This small molecule binds to this protein.
Small molecule (SMILES): CC(=O)N[C@H]1[C@H](O[C@H]2[C@H](O)[C@@H](NC(C)=O)CO[C@@H]2CO[C@@H]2O[C@@H](C)[C@@H](O)[C@@H](O)[C@@H]2O)O[C@H](CO)[C@@H](O[C@@H]2O[C@H](CO)[C@@H](O)[C@H](O[C@@H]3O[C@H](CO)[C@@H](O)[C@H](O)[C@@H]3O)[C@@H]2O)[C@@H]1O

Binding-site contacts:
Ligand atom C1 contacts residue TRP138 of chain 24.E at 3.9 Å (hydrophobic).
Ligand atom O7 contacts residue TRP138 of chain 24.E at 3.8 Å.
Ligand atom C1 contacts residue ASN120 of chain 24.E at 1.4 Å.
Ligand atom C7 contacts residue ASN120 of chain 24.E at 3.8 Å.
Ligand atom N2 contacts residue ASN120 of chain 24.E at 3.0 Å (h-bond).
Ligand atom C3 contacts residue ASN120 of chain 24.E at 3.9 Å.
Ligand atom O5 contacts residue ASN120 of chain 24.E at 4.0 Å.
Ligand atom C2 contacts residue ASN120 of chain 24.E at 2.6 Å.
Ligand atom C5 contacts residue TRP138 of chain 24.E at 3.5 Å (hydrophobic).
Ligand atom C4 contacts residue ASN120 of chain 24.E at 4.2 Å.
Ligand atom O5 contacts residue TRP138 of chain 24.E at 4.3 Å.
Ligand atom N2 contacts residue TRP138 of chain 24.E at 3.7 Å.
Ligand atom O7 contacts residue ASN120 of chain 24.E at 4.4 Å.
Ligand atom C4 contacts residue TRP138 of chain 24.E at 3.3 Å (hydrophobic).
Ligand atom C3 contacts residue TRP138 of chain 24.E at 2.9 Å (hydrophobic).
Ligand atom C8 contacts residue GLY119 of chain 24.E at 3.9 Å.
Ligand atom O5 contacts residue ASN120 of chain 24.E at 2.4 Å (h-bond).
Ligand atom C8 contacts residue ASN120 of chain 24.E at 4.1 Å.
Ligand atom C5 contacts residue ASN120 of chain 24.E at 3.9 Å.
Ligand atom C6 contacts residue ASN120 of chain 24.E at 3.0 Å.
Ligand atom O3 contacts residue TRP138 of chain 24.E at 3.5 Å.
Ligand atom C8 contacts residue TRP138 of chain 24.E at 4.0 Å (hydrophobic).
Ligand atom C7 contacts residue TRP138 of chain 24.E at 4.3 Å (hydrophobic).
Ligand atom C2 contacts residue TRP138 of chain 24.E at 3.8 Å (hydrophobic).
Ligand atom C5 contacts residue ASN120 of chain 24.E at 3.6 Å.
Ligand atom O4 contacts residue TRP138 of chain 24.E at 3.1 Å.

Sequence of chain 24.E:
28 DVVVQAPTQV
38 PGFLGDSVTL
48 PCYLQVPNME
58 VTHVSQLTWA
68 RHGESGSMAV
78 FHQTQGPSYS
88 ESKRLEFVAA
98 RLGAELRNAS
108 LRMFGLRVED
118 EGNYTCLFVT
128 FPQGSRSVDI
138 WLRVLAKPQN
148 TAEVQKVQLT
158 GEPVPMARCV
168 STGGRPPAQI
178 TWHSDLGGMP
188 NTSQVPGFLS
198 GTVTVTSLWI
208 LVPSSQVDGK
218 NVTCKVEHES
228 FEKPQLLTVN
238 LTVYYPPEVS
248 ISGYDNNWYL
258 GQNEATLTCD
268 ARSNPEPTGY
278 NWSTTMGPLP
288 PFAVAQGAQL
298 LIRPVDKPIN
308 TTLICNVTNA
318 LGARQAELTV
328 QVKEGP